A small-molecule ligand and the protein it binds are described below.
Small molecule (SMILES): Nc1nc2c(ncn2[C@@H]2O[C@H](CO[P](=O)(O)OP(=O)(O)O)[C@@H](O[P](=O)(O)OP(=O)(O)O)[C@H]2O)c(=O)[nH]1

Sequence of chain 1.A:
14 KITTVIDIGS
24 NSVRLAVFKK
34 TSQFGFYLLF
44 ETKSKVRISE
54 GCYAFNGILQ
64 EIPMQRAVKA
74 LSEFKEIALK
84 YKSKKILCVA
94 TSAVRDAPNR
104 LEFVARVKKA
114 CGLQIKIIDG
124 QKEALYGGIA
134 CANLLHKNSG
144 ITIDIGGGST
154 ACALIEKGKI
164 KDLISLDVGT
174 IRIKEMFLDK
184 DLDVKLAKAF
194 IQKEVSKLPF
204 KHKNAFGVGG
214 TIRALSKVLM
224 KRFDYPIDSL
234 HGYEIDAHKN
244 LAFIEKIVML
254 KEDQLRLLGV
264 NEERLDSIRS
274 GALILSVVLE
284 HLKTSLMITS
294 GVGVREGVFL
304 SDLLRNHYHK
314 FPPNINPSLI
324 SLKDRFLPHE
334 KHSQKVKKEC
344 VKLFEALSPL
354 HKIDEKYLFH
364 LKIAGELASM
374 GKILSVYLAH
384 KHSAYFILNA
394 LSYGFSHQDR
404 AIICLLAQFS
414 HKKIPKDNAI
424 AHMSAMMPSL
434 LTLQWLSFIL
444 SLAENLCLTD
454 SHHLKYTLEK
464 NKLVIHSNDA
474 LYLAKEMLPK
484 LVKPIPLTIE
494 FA

Binding-site contacts:
Ligand atom N7 contacts residue TYR380 of chain 1.A at 3.7 Å.
Ligand atom N2 contacts residue GLY294 of chain 1.B at 3.0 Å (h-bond).
Ligand atom O2A contacts residue LEU381 of chain 1.A at 3.7 Å.
Ligand atom C2 contacts residue ARG216 of chain 1.B at 3.8 Å.
Ligand atom O2B contacts residue LYS415 of chain 1.A at 3.0 Å.
Ligand atom C6 contacts residue TYR380 of chain 1.A at 3.3 Å (hydrophobic).
Ligand atom N3 contacts residue ARG216 of chain 1.B at 3.6 Å.
Ligand atom O2D contacts residue LYS46 of chain 1.B at 3.2 Å (salt-bridge).
Ligand atom N2 contacts residue ARG216 of chain 1.B at 3.9 Å.
Ligand atom PD contacts residue ARG216 of chain 1.B at 3.7 Å.
Ligand atom O4' contacts residue TYR380 of chain 1.A at 3.7 Å.
Ligand atom PD contacts residue ARG27 of chain 1.B at 3.8 Å.
Ligand atom PD contacts residue LYS46 of chain 1.B at 3.6 Å.
Ligand atom O3D contacts residue ARG27 of chain 1.B at 3.0 Å (salt-bridge).
Ligand atom O2D contacts residue ARG267 of chain 1.B at 2.8 Å (salt-bridge).
Ligand atom C4 contacts residue TYR380 of chain 1.A at 3.4 Å (hydrophobic).
Ligand atom C6 contacts residue GLY294 of chain 1.B at 3.7 Å.
Ligand atom O3C contacts residue LYS46 of chain 1.B at 3.2 Å (salt-bridge).
Ligand atom O2C contacts residue LYS220 of chain 1.B at 2.8 Å (salt-bridge).
Ligand atom O2D contacts residue ARG27 of chain 1.B at 2.9 Å (salt-bridge).
Ligand atom O3D contacts residue ARG216 of chain 1.B at 3.1 Å (salt-bridge).
Ligand atom O2C contacts residue ASN264 of chain 1.B at 3.2 Å (h-bond).
Ligand atom N1 contacts residue GLY294 of chain 1.B at 2.8 Å (h-bond).
Ligand atom N7 contacts residue LEU233 of chain 1.B at 3.5 Å.
Ligand atom O6 contacts residue GLY294 of chain 1.B at 3.4 Å.
Ligand atom N9 contacts residue TYR380 of chain 1.A at 3.7 Å.
Ligand atom N3 contacts residue TYR380 of chain 1.A at 3.3 Å (h-bond).
Ligand atom C2 contacts residue GLY294 of chain 1.B at 3.3 Å.
Ligand atom C8 contacts residue TYR380 of chain 1.A at 3.8 Å (hydrophobic).
Ligand atom N1 contacts residue TYR380 of chain 1.A at 3.2 Å (h-bond).
Ligand atom C5 contacts residue LEU233 of chain 1.B at 3.8 Å (hydrophobic).
Ligand atom C8 contacts residue LEU233 of chain 1.B at 3.6 Å (hydrophobic).
Ligand atom O1A contacts residue LEU381 of chain 1.A at 3.4 Å (h-bond).
Ligand atom O2' contacts residue LYS220 of chain 1.B at 3.1 Å (salt-bridge).
Ligand atom O6 contacts residue TYR380 of chain 1.A at 3.5 Å.
Ligand atom C5 contacts residue TYR380 of chain 1.A at 3.5 Å (hydrophobic).
Ligand atom O2D contacts residue ARG216 of chain 1.B at 3.7 Å.
Ligand atom C2 contacts residue TYR380 of chain 1.A at 3.0 Å (hydrophobic).
Ligand atom N2 contacts residue TYR380 of chain 1.A at 3.2 Å (h-bond).
Ligand atom O1D contacts residue ARG216 of chain 1.B at 3.7 Å.

Sequence of chain 1.B:
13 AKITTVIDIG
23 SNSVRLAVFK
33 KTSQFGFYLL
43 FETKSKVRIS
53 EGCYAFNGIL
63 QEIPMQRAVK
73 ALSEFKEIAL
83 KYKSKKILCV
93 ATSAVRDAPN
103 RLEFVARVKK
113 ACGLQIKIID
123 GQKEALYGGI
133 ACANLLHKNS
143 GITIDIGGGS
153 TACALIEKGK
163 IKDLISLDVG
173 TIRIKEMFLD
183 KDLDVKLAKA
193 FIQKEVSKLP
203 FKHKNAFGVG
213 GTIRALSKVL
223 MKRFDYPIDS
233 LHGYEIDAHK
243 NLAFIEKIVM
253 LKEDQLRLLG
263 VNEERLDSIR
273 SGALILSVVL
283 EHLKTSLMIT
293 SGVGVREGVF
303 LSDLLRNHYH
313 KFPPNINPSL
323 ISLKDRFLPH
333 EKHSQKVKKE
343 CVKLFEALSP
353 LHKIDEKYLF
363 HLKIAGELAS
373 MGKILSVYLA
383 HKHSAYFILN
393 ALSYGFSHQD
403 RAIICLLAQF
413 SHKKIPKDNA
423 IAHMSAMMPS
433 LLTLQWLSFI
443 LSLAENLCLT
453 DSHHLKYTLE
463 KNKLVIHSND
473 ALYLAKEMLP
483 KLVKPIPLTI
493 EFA